Binding-site contacts:
Ligand atom O5 contacts residue ASN183 of chain 1.A at 3.1 Å (h-bond).
Ligand atom O1 contacts residue LYS101 of chain 1.A at 2.8 Å (salt-bridge).
Ligand atom C2 contacts residue NAP1 of chain 1.E at 3.9 Å.
Ligand atom C5 contacts residue TRP162 of chain 1.A at 4.3 Å (hydrophobic).
Ligand atom O2 contacts residue LYS101 of chain 1.A at 2.7 Å (salt-bridge).
Ligand atom C2 contacts residue ASN183 of chain 1.A at 3.6 Å.
Ligand atom O4 contacts residue PRO180 of chain 1.A at 3.5 Å.
Ligand atom C4 contacts residue TRP162 of chain 1.A at 3.7 Å (hydrophobic).
Ligand atom C1 contacts residue ASN183 of chain 1.A at 3.3 Å.
Ligand atom O1 contacts residue HIS129 of chain 1.A at 2.7 Å (h-bond).
Ligand atom C3 contacts residue NAP1 of chain 1.E at 3.5 Å.
Ligand atom C1 contacts residue LYS101 of chain 1.A at 3.6 Å.
Ligand atom C5 contacts residue TRP241 of chain 1.A at 4.0 Å (hydrophobic).
Ligand atom C1 contacts residue NAP1 of chain 1.E at 3.3 Å.
Ligand atom O2 contacts residue ASN183 of chain 1.A at 4.4 Å.
Ligand atom C2 contacts residue HIS163 of chain 1.A at 4.2 Å.
Ligand atom O4 contacts residue TRP162 of chain 1.A at 4.0 Å.
Ligand atom O3 contacts residue ASP179 of chain 1.A at 4.1 Å.
Ligand atom C1 contacts residue HIS129 of chain 1.A at 3.7 Å.
Ligand atom C3 contacts residue HIS163 of chain 1.A at 3.2 Å.
Ligand atom O1 contacts residue ASN183 of chain 1.A at 2.8 Å (h-bond).
Ligand atom C2 contacts residue ASP179 of chain 1.A at 4.2 Å.
Ligand atom O2 contacts residue ASP179 of chain 1.A at 3.0 Å (salt-bridge).
Ligand atom O2 contacts residue HIS163 of chain 1.A at 3.9 Å.
Ligand atom C3 contacts residue PRO180 of chain 1.A at 3.9 Å (hydrophobic).
Ligand atom C2 contacts residue PRO180 of chain 1.A at 3.8 Å (hydrophobic).
Ligand atom C5 contacts residue ASN183 of chain 1.A at 4.0 Å.
Ligand atom O3 contacts residue PRO180 of chain 1.A at 3.2 Å.
Ligand atom C4 contacts residue PRO180 of chain 1.A at 4.1 Å (hydrophobic).
Ligand atom O5 contacts residue HIS129 of chain 1.A at 3.7 Å.
Ligand atom C4 contacts residue TRP241 of chain 1.A at 4.4 Å (hydrophobic).
Ligand atom O4 contacts residue TRP241 of chain 1.A at 3.8 Å.
Ligand atom O3 contacts residue HIS163 of chain 1.A at 2.5 Å (h-bond).
Ligand atom C4 contacts residue HIS163 of chain 1.A at 4.3 Å.
Ligand atom C4 contacts residue NAP1 of chain 1.E at 3.8 Å.
Ligand atom O2 contacts residue NAP1 of chain 1.E at 3.7 Å.
Ligand atom O1 contacts residue NAP1 of chain 1.E at 3.2 Å.
Ligand atom O5 contacts residue NAP1 of chain 1.E at 4.3 Å.
Ligand atom O2 contacts residue PRO180 of chain 1.A at 4.3 Å.
Ligand atom C2 contacts residue LYS101 of chain 1.A at 3.5 Å.

The protein below binds the small molecule below.
Small molecule (SMILES): O[C@@H]1[C@@H](O)[C@@H](O)CO[C@H]1O

Sequence of chain 1.A:
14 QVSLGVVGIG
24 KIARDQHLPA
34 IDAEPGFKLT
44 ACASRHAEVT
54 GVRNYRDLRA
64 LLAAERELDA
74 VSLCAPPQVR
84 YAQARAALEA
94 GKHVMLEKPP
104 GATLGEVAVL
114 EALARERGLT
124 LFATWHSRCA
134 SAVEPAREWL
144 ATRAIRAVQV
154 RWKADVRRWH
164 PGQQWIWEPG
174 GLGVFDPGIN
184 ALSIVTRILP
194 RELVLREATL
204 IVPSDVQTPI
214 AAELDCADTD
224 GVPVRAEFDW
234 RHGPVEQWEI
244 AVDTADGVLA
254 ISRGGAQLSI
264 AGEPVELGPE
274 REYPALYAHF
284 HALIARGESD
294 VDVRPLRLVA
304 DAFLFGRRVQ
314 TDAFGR